This protein binds this small molecule.
Small molecule (SMILES): Cc1cc(OCCCc2c(C(=O)NS(=O)(=O)c3ccc(C(=O)O)o3)[nH]c3c(-c4c(C)n[nH]c4C)c(Cl)ccc23)cc(C)c1Cl

Binding-site contacts:
Ligand atom C28 contacts residue LEU98 of chain 1.C at 3.8 Å (hydrophobic).
Ligand atom C34 contacts residue PHE101 of chain 1.C at 3.6 Å (hydrophobic).
Ligand atom C16 contacts residue PHE59 of chain 1.C at 3.8 Å (hydrophobic).
Ligand atom C10 contacts residue ARG94 of chain 1.C at 3.7 Å.
Ligand atom C05 contacts residue THR97 of chain 1.C at 3.5 Å.
Ligand atom C11 contacts residue THR97 of chain 1.C at 3.6 Å.
Ligand atom C32 contacts residue PHE101 of chain 1.C at 3.7 Å (hydrophobic).
Ligand atom O01 contacts residue ASN91 of chain 1.C at 3.1 Å (h-bond).
Ligand atom CL contacts residue LEU77 of chain 1.C at 3.8 Å.
Ligand atom O43 contacts residue ARG94 of chain 1.C at 3.3 Å.
Ligand atom C03 contacts residue ARG94 of chain 1.C at 3.6 Å.
Ligand atom C04 contacts residue GLY93 of chain 1.C at 3.5 Å.
Ligand atom C36 contacts residue MET81 of chain 1.C at 3.8 Å (hydrophobic).
Ligand atom C22 contacts residue HIS55 of chain 1.C at 3.3 Å.
Ligand atom C36 contacts residue PHE101 of chain 1.C at 3.4 Å (hydrophobic).
Ligand atom C39 contacts residue PHE101 of chain 1.C at 3.3 Å (hydrophobic).
Ligand atom C02 contacts residue ASN91 of chain 1.C at 3.5 Å.
Ligand atom O42 contacts residue ARG94 of chain 1.C at 2.4 Å (salt-bridge).
Ligand atom C06 contacts residue ARG94 of chain 1.C at 3.5 Å.
Ligand atom C36 contacts residue LEU98 of chain 1.C at 3.7 Å (hydrophobic).
Ligand atom O41 contacts residue ARG94 of chain 1.C at 2.7 Å (salt-bridge).
Ligand atom C29 contacts residue VAL84 of chain 1.C at 3.6 Å (hydrophobic).
Ligand atom C16 contacts residue PHE101 of chain 1.C at 3.7 Å (hydrophobic).
Ligand atom C17 contacts residue PHE59 of chain 1.C at 3.8 Å (hydrophobic).
Ligand atom S07 contacts residue ARG94 of chain 1.C at 3.6 Å (salt-bridge).
Ligand atom C38 contacts residue PHE101 of chain 1.C at 3.8 Å (hydrophobic).
Ligand atom C30 contacts residue VAL84 of chain 1.C at 3.6 Å (hydrophobic).
Ligand atom C38 contacts residue MET81 of chain 1.C at 3.4 Å (hydrophobic).
Ligand atom C27 contacts residue THR97 of chain 1.C at 3.5 Å.
Ligand atom CL2 contacts residue MET62 of chain 1.C at 3.5 Å.
Ligand atom N23 contacts residue ALA58 of chain 1.C at 3.6 Å.
Ligand atom C04 contacts residue ARG94 of chain 1.C at 3.7 Å.
Ligand atom C37 contacts residue PHE101 of chain 1.C at 3.2 Å (hydrophobic).
Ligand atom C14 contacts residue THR97 of chain 1.C at 3.7 Å.
Ligand atom N24 contacts residue ALA58 of chain 1.C at 3.7 Å.
Ligand atom C04 contacts residue THR97 of chain 1.C at 3.4 Å.
Ligand atom C37 contacts residue MET81 of chain 1.C at 3.7 Å (hydrophobic).
Ligand atom O44 contacts residue GLY93 of chain 1.C at 3.5 Å.
Ligand atom CL2 contacts residue ALA58 of chain 1.C at 3.3 Å.
Ligand atom CL2 contacts residue PHE59 of chain 1.C at 3.5 Å.

Sequence of chain 1.C:
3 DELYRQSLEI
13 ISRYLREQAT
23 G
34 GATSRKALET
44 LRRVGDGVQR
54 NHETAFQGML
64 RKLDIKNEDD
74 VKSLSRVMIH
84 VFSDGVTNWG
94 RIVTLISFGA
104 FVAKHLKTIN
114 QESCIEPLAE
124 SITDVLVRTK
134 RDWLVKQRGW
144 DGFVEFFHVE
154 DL